Binding-site contacts:
Ligand atom C3 contacts residue TYR180 of chain 1.B at 4.0 Å (hydrophobic).
Ligand atom C1' contacts residue MET274 of chain 1.B at 4.2 Å (hydrophobic).
Ligand atom C6 contacts residue GLN134 of chain 1.B at 3.3 Å.
Ligand atom C6 contacts residue THR365 of chain 1.B at 4.0 Å.
Ligand atom C5 contacts residue THR365 of chain 1.B at 3.2 Å.
Ligand atom O2 contacts residue PHE113 of chain 1.B at 4.2 Å.
Ligand atom C1' contacts residue PHE113 of chain 1.B at 4.5 Å (hydrophobic).
Ligand atom C4 contacts residue PHE113 of chain 1.B at 3.5 Å (hydrophobic).
Ligand atom C1' contacts residue HIS18 of chain 1.B at 3.7 Å.
Ligand atom O2 contacts residue TYR180 of chain 1.B at 3.9 Å.
Ligand atom C1 contacts residue PHE113 of chain 1.B at 3.6 Å (hydrophobic).
Ligand atom C3 contacts residue MET183 of chain 1.B at 3.8 Å (hydrophobic).
Ligand atom C5 contacts residue PHE113 of chain 1.B at 3.4 Å (hydrophobic).
Ligand atom C4 contacts residue VAL184 of chain 1.B at 4.2 Å (hydrophobic).
Ligand atom C1' contacts residue THR15 of chain 1.B at 4.3 Å.
Ligand atom O2' contacts residue UDP1 of chain 1.G at 3.4 Å (h-bond).
Ligand atom C4 contacts residue MET183 of chain 1.B at 4.4 Å (hydrophobic).
Ligand atom O1' contacts residue MET274 of chain 1.B at 3.7 Å.
Ligand atom C3 contacts residue PHE113 of chain 1.B at 3.4 Å (hydrophobic).
Ligand atom C4 contacts residue THR365 of chain 1.B at 3.5 Å.
Ligand atom O1' contacts residue HIS18 of chain 1.B at 3.8 Å.
Ligand atom C2 contacts residue PHE113 of chain 1.B at 3.5 Å (hydrophobic).
Ligand atom O1' contacts residue THR15 of chain 1.B at 3.2 Å (h-bond).
Ligand atom C6 contacts residue PHE113 of chain 1.B at 3.6 Å (hydrophobic).
Ligand atom C6 contacts residue HIS18 of chain 1.B at 4.3 Å.
Ligand atom O2 contacts residue TYR13 of chain 1.B at 3.8 Å.
Ligand atom C1' contacts residue UDP1 of chain 1.G at 4.4 Å.
Ligand atom C4 contacts residue GLN134 of chain 1.B at 4.5 Å.
Ligand atom O2' contacts residue HIS18 of chain 1.B at 3.8 Å.
Ligand atom C5 contacts residue GLN134 of chain 1.B at 3.2 Å.
Ligand atom C1 contacts residue HIS18 of chain 1.B at 4.1 Å.

Sequence of chain 1.B:
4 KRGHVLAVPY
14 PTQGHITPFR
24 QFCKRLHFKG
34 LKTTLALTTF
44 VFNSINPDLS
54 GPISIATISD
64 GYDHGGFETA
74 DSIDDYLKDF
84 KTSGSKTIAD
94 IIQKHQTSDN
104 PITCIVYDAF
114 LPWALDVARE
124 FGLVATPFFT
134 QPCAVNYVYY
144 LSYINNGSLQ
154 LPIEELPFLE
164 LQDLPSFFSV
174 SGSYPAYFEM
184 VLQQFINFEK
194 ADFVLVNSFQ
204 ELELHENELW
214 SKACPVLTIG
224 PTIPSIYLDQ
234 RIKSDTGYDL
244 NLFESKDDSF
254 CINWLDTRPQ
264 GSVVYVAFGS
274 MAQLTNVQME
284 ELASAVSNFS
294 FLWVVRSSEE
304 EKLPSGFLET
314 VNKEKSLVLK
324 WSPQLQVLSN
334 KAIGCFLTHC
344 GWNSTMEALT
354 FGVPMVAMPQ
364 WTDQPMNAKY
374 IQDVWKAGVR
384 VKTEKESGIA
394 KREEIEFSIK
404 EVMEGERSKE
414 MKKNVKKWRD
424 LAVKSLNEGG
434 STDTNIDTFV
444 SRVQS

The small molecule below binds the protein below.
Small molecule (SMILES): O=C(O)c1ccccc1O